This small molecule binds to this protein.
Small molecule (SMILES): CC[C@H](CO)Nc1nc(NCCCCCc2cccc3ccccc23)c2ncn(C(C)C)c2n1

Sequence of chain 1.G:
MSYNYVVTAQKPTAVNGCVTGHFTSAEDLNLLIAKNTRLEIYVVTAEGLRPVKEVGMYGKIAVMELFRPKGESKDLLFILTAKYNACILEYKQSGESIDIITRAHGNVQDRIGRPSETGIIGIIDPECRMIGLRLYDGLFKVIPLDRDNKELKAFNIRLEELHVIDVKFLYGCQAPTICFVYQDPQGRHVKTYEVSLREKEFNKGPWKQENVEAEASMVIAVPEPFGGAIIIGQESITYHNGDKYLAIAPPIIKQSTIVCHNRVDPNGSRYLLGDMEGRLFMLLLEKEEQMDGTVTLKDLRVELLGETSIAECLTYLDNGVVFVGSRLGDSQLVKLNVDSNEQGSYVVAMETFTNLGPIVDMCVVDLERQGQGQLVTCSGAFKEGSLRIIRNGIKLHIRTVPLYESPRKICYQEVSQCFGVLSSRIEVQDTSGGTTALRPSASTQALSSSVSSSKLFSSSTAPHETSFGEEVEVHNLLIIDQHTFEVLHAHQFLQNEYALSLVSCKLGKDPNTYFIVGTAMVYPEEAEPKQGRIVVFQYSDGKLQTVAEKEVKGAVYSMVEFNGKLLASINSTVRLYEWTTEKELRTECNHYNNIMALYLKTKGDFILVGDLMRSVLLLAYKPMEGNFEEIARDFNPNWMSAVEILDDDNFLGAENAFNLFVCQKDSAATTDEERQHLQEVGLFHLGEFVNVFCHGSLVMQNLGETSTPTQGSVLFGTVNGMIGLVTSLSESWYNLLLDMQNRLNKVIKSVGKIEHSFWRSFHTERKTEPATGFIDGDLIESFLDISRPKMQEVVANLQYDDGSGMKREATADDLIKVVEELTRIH

Binding-site contacts:
Ligand atom C15 contacts residue ASP109 of chain 1.H at 3.0 Å.
Ligand atom C19 contacts residue ILE25 of chain 1.H at 3.8 Å (hydrophobic).
Ligand atom C14 contacts residue MET108 of chain 1.H at 3.2 Å (hydrophobic).
Ligand atom C11 contacts residue TYR30 of chain 1.H at 3.7 Å (hydrophobic).
Ligand atom N5 contacts residue LEU158 of chain 1.H at 3.8 Å.
Ligand atom C14 contacts residue HIS110 of chain 1.H at 3.6 Å.
Ligand atom C1 contacts residue MET108 of chain 1.H at 3.8 Å (hydrophobic).
Ligand atom N4 contacts residue LEU158 of chain 1.H at 3.5 Å.
Ligand atom C27 contacts residue ILE25 of chain 1.H at 3.3 Å (hydrophobic).
Ligand atom C7 contacts residue PHE105 of chain 1.H at 3.6 Å (hydrophobic).
Ligand atom C21 contacts residue ARG647 of chain 1.G at 3.6 Å.
Ligand atom C6 contacts residue GLU106 of chain 1.H at 3.3 Å.
Ligand atom N1 contacts residue MET108 of chain 1.H at 3.3 Å (h-bond).
Ligand atom O1 contacts residue ALA168 of chain 1.H at 3.8 Å.
Ligand atom C24 contacts residue ARG628 of chain 1.G at 3.5 Å.
Ligand atom C23 contacts residue ARG628 of chain 1.G at 3.7 Å.
Ligand atom C15 contacts residue ARG628 of chain 1.G at 3.4 Å.
Ligand atom C15 contacts residue HIS110 of chain 1.H at 3.7 Å.
Ligand atom C6 contacts residue LEU158 of chain 1.H at 3.6 Å (hydrophobic).
Ligand atom N4 contacts residue MET108 of chain 1.H at 3.4 Å (h-bond).
Ligand atom C24 contacts residue ILE25 of chain 1.H at 3.8 Å (hydrophobic).
Ligand atom C14 contacts residue ASP109 of chain 1.H at 3.0 Å.
Ligand atom C18 contacts residue ILE25 of chain 1.H at 3.7 Å (hydrophobic).
Ligand atom C26 contacts residue ILE25 of chain 1.H at 3.1 Å (hydrophobic).
Ligand atom C5 contacts residue LEU158 of chain 1.H at 3.5 Å (hydrophobic).
Ligand atom C17 contacts residue TYR107 of chain 1.H at 3.4 Å (hydrophobic).
Ligand atom C8 contacts residue TYR30 of chain 1.H at 3.6 Å (hydrophobic).
Ligand atom C21 contacts residue ARG628 of chain 1.G at 3.7 Å.
Ligand atom C4 contacts residue LEU158 of chain 1.H at 3.7 Å (hydrophobic).
Ligand atom C22 contacts residue ARG628 of chain 1.G at 3.6 Å.
Ligand atom C2 contacts residue LEU158 of chain 1.H at 3.6 Å (hydrophobic).
Ligand atom C9 contacts residue VAL33 of chain 1.H at 3.8 Å (hydrophobic).
Ligand atom C27 contacts residue ARG628 of chain 1.G at 3.5 Å.
Ligand atom C20 contacts residue ASN607 of chain 1.G at 3.7 Å.
Ligand atom C9 contacts residue PHE105 of chain 1.H at 3.3 Å (hydrophobic).
Ligand atom C25 contacts residue ARG628 of chain 1.G at 3.6 Å.
Ligand atom C16 contacts residue TYR107 of chain 1.H at 3.5 Å (hydrophobic).
Ligand atom C25 contacts residue ILE25 of chain 1.H at 3.3 Å (hydrophobic).
Ligand atom C26 contacts residue ARG628 of chain 1.G at 3.4 Å.
Ligand atom C16 contacts residue ASP109 of chain 1.H at 3.3 Å.

Sequence of chain 1.H:
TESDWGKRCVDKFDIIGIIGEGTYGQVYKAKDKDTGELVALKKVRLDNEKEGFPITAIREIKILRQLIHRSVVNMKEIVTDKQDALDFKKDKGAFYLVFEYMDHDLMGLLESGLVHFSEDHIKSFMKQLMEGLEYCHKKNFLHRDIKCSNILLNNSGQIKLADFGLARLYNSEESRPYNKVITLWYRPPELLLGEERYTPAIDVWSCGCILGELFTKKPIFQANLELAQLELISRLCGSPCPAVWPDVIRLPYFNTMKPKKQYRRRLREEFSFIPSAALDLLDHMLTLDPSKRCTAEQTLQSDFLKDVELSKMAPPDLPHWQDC